Binding-site contacts:
Ligand atom C5 contacts residue HIS1101 of chain 1.I at 3.5 Å.
Ligand atom C1 contacts residue ASN1098 of chain 1.I at 1.4 Å.
Ligand atom O4 contacts residue HIS1101 of chain 1.I at 3.6 Å.
Ligand atom C2 contacts residue THR1100 of chain 1.I at 4.1 Å.
Ligand atom C8 contacts residue THR1100 of chain 1.I at 4.4 Å.
Ligand atom O7 contacts residue HIS1101 of chain 1.I at 3.2 Å.
Ligand atom C4 contacts residue ASN1098 of chain 1.I at 4.2 Å.
Ligand atom O5 contacts residue HIS1101 of chain 1.I at 4.3 Å.
Ligand atom C2 contacts residue ASN1098 of chain 1.I at 2.5 Å.
Ligand atom C1 contacts residue PHE1103 of chain 1.I at 4.3 Å (hydrophobic).
Ligand atom N2 contacts residue THR1100 of chain 1.I at 3.4 Å (h-bond).
Ligand atom C5 contacts residue PHE1103 of chain 1.I at 3.8 Å (hydrophobic).
Ligand atom O5 contacts residue ASN1098 of chain 1.I at 2.4 Å (h-bond).
Ligand atom C6 contacts residue PHE1103 of chain 1.I at 3.6 Å (hydrophobic).
Ligand atom C6 contacts residue HIS1101 of chain 1.I at 4.3 Å.
Ligand atom C1 contacts residue THR1100 of chain 1.I at 4.3 Å.
Ligand atom C1 contacts residue HIS1101 of chain 1.I at 4.4 Å.
Ligand atom O6 contacts residue PHE1103 of chain 1.I at 4.4 Å.
Ligand atom N2 contacts residue ASN1098 of chain 1.I at 2.9 Å (h-bond).
Ligand atom C3 contacts residue HIS1101 of chain 1.I at 3.9 Å.
Ligand atom C8 contacts residue ASN1098 of chain 1.I at 3.6 Å.
Ligand atom C5 contacts residue ASN1098 of chain 1.I at 3.7 Å.
Ligand atom C7 contacts residue ASN1098 of chain 1.I at 3.3 Å.
Ligand atom C8 contacts residue HIS1101 of chain 1.I at 4.2 Å.
Ligand atom O5 contacts residue PHE1103 of chain 1.I at 3.7 Å.
Ligand atom C4 contacts residue HIS1101 of chain 1.I at 3.9 Å.
Ligand atom C7 contacts residue HIS1101 of chain 1.I at 3.8 Å.
Ligand atom O7 contacts residue ASN1098 of chain 1.I at 3.3 Å (h-bond).
Ligand atom C3 contacts residue ASN1098 of chain 1.I at 3.8 Å.
Ligand atom C3 contacts residue THR1100 of chain 1.I at 4.1 Å.
Ligand atom C7 contacts residue THR1100 of chain 1.I at 4.4 Å.

A small-molecule ligand and the protein it binds are described below.
Small molecule (SMILES): CC(=O)N[C@H]1[C@H](O[C@H]2[C@H](O)[C@@H](NC(C)=O)CO[C@@H]2CO)O[C@H](CO)[C@@H](O)[C@@H]1O

Sequence of chain 1.I:
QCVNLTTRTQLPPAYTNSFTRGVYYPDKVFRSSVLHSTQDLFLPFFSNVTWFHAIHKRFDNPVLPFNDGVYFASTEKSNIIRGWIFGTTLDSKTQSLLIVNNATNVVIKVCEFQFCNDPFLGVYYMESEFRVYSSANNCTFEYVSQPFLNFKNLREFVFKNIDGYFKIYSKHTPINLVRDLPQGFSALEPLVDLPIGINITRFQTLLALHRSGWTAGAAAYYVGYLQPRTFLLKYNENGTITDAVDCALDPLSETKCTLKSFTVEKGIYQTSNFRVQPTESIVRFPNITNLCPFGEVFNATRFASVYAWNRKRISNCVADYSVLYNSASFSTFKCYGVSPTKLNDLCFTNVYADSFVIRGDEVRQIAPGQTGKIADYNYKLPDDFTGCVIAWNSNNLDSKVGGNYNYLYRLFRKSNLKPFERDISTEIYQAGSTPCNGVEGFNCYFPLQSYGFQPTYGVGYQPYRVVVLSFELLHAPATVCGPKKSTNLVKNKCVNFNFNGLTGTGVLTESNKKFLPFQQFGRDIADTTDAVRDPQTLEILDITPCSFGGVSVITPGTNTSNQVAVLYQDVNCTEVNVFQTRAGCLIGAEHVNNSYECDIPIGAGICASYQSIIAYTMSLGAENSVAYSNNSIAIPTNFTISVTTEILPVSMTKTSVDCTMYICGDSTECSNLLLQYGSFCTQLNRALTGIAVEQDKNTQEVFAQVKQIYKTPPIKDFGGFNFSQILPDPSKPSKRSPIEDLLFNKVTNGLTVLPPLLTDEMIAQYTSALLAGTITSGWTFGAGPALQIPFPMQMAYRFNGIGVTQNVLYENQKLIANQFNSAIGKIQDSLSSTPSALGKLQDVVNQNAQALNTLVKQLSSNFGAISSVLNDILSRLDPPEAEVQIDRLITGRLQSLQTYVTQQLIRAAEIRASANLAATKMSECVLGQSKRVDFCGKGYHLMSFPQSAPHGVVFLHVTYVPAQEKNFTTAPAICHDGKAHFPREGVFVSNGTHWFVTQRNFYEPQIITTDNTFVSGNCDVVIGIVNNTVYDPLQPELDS